Binding-site contacts:
Ligand atom C1 contacts residue VAL59 of chain 1.B at 3.8 Å (hydrophobic).
Ligand atom BR2 contacts residue LEU100 of chain 1.B at 2.3 Å.
Ligand atom O1 contacts residue VAL59 of chain 1.B at 2.6 Å.
Ligand atom BR6 contacts residue HEM1 of chain 1.G at 3.5 Å.
Ligand atom C1 contacts residue LEU100 of chain 1.B at 2.7 Å (hydrophobic).
Ligand atom C6 contacts residue PHE24 of chain 1.B at 3.8 Å (hydrophobic).
Ligand atom BR6 contacts residue PHE21 of chain 1.B at 2.8 Å.
Ligand atom BR4 contacts residue PHE97 of chain 1.B at 3.7 Å.
Ligand atom BR4 contacts residue PHE24 of chain 1.B at 3.0 Å.
Ligand atom C5 contacts residue HEM1 of chain 1.G at 2.9 Å.
Ligand atom C6 contacts residue OXY1 of chain 1.K at 3.3 Å.
Ligand atom C2 contacts residue LEU100 of chain 1.B at 1.4 Å (hydrophobic).
Ligand atom BR4 contacts residue LEU100 of chain 1.B at 1.5 Å.
Ligand atom C4 contacts residue PHE24 of chain 1.B at 3.7 Å (hydrophobic).
Ligand atom C5 contacts residue PHE24 of chain 1.B at 3.0 Å (hydrophobic).
Ligand atom O1 contacts residue OXY1 of chain 1.K at 2.6 Å (h-bond).
Ligand atom C1 contacts residue HEM1 of chain 1.G at 3.0 Å.
Ligand atom C6 contacts residue LEU100 of chain 1.B at 3.3 Å (hydrophobic).
Ligand atom BR4 contacts residue HEM1 of chain 1.G at 3.5 Å.
Ligand atom BR6 contacts residue PHE35 of chain 1.B at 3.0 Å.
Ligand atom BR2 contacts residue MET63 of chain 1.B at 2.8 Å.
Ligand atom BR4 contacts residue LYS99 of chain 1.B at 3.5 Å.
Ligand atom C1 contacts residue OXY1 of chain 1.K at 3.4 Å.
Ligand atom O1 contacts residue LEU100 of chain 1.B at 3.7 Å.
Ligand atom O1 contacts residue HEM1 of chain 1.G at 3.2 Å.
Ligand atom BR6 contacts residue PHE24 of chain 1.B at 4.1 Å.
Ligand atom C4 contacts residue ASN96 of chain 1.B at 3.9 Å.
Ligand atom BR4 contacts residue ASN96 of chain 1.B at 2.6 Å.
Ligand atom C6 contacts residue PHE21 of chain 1.B at 3.8 Å (hydrophobic).
Ligand atom BR6 contacts residue OXY1 of chain 1.K at 2.1 Å.
Ligand atom C5 contacts residue LEU100 of chain 1.B at 3.1 Å (hydrophobic).
Ligand atom C4 contacts residue LEU100 of chain 1.B at 2.0 Å (hydrophobic).
Ligand atom C3 contacts residue LEU100 of chain 1.B at 1.0 Å (hydrophobic).
Ligand atom BR2 contacts residue VAL59 of chain 1.B at 3.6 Å.
Ligand atom C4 contacts residue HEM1 of chain 1.G at 2.8 Å.
Ligand atom C2 contacts residue HEM1 of chain 1.G at 3.0 Å.
Ligand atom C6 contacts residue HEM1 of chain 1.G at 3.1 Å.
Ligand atom BR2 contacts residue HEM1 of chain 1.G at 2.5 Å.
Ligand atom C3 contacts residue HEM1 of chain 1.G at 3.3 Å.
Ligand atom BR4 contacts residue PHE101 of chain 1.B at 4.1 Å.

This protein binds this small molecule.
Small molecule (SMILES): Oc1c(Br)cc(Br)cc1Br

Sequence of chain 1.B:
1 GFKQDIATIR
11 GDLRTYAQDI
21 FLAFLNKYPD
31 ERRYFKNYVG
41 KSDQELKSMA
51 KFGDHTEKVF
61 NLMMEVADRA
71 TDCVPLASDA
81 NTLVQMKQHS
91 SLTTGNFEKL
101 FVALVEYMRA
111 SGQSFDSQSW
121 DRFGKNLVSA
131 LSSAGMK